This protein binds this small molecule.
Small molecule (SMILES): C[C@H](NC(=O)[C@@H](NC(=O)[C@H](CCC(N)=O)NC(=O)[C@@H](N)CCCCN)[C@@H](C)O)C(=O)N[C@@H](CCCN=C(N)N)C(=O)N[C@@H](CCCCN(C)C)C(=O)N[C@@H](CO)C(=O)N[C@H](C=O)[C@@H](C)O

Sequence of chain 1.A:
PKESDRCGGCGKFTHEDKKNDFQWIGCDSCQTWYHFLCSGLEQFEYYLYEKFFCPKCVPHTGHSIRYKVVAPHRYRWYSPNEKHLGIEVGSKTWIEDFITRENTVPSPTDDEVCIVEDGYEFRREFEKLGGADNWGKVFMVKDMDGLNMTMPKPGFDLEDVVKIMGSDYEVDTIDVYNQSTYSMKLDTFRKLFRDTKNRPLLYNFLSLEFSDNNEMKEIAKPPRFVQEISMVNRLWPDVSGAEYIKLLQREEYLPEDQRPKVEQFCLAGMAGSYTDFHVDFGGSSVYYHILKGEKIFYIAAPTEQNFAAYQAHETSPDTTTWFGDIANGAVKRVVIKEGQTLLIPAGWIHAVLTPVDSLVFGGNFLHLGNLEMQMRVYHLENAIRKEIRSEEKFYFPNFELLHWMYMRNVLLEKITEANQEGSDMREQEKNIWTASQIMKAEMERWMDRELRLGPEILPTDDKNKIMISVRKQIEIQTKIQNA

Binding-site contacts:
Ligand atom CG2 contacts residue VAL296 of chain 1.A at 3.4 Å (hydrophobic).
Ligand atom O contacts residue SER241 of chain 1.A at 3.1 Å.
Ligand atom CG2 contacts residue PHE315 of chain 1.A at 3.3 Å (hydrophobic).
Ligand atom CH2 contacts residue GLY397 of chain 1.A at 3.5 Å.
Ligand atom NE2 contacts residue TYR429 of chain 1.A at 2.8 Å (h-bond).
Ligand atom O contacts residue THR215 of chain 1.A at 2.8 Å (h-bond).
Ligand atom OG contacts residue ASP206 of chain 1.A at 2.8 Å (salt-bridge).
Ligand atom O contacts residue PHE428 of chain 1.A at 3.4 Å.
Ligand atom OE1 contacts residue SER424 of chain 1.A at 3.4 Å (h-bond).
Ligand atom NE2 contacts residue ILE422 of chain 1.A at 3.3 Å.
Ligand atom CD contacts residue ASN398 of chain 1.A at 3.4 Å.
Ligand atom CE contacts residue GLU348 of chain 1.A at 2.9 Å.
Ligand atom CH1 contacts residue ASN398 of chain 1.A at 3.1 Å.
Ligand atom NZ contacts residue OGA1 of chain 1.G at 3.6 Å (h-bond).
Ligand atom NZ contacts residue SER350 of chain 1.A at 3.1 Å (h-bond).
Ligand atom CG2 contacts residue GLN213 of chain 1.A at 3.2 Å.
Ligand atom CE contacts residue SER350 of chain 1.A at 3.5 Å.
Ligand atom OG1 contacts residue SER214 of chain 1.A at 3.3 Å.
Ligand atom CD contacts residue TYR429 of chain 1.A at 3.2 Å (hydrophobic).
Ligand atom CH2 contacts residue PHE299 of chain 1.A at 3.4 Å (hydrophobic).
Ligand atom OG1 contacts residue THR215 of chain 1.A at 3.0 Å (h-bond).
Ligand atom CE contacts residue PHE299 of chain 1.A at 3.4 Å (hydrophobic).
Ligand atom CH2 contacts residue GLY396 of chain 1.A at 3.5 Å.
Ligand atom CH1 contacts residue ASP314 of chain 1.A at 3.3 Å.
Ligand atom CH1 contacts residue OGA1 of chain 1.G at 3.1 Å.
Ligand atom OG1 contacts residue PRO431 of chain 1.A at 3.4 Å.
Ligand atom NE2 contacts residue SER424 of chain 1.A at 3.0 Å.
Ligand atom N contacts residue LYS427 of chain 1.A at 2.8 Å (salt-bridge).
Ligand atom O contacts residue PHE428 of chain 1.A at 3.5 Å.
Ligand atom O contacts residue PHE428 of chain 1.A at 3.3 Å.
Ligand atom CE contacts residue LEU240 of chain 1.A at 3.2 Å (hydrophobic).
Ligand atom OG contacts residue LYS427 of chain 1.A at 3.5 Å.
Ligand atom CH2 contacts residue ASN398 of chain 1.A at 3.5 Å.
Ligand atom CG2 contacts residue PHE299 of chain 1.A at 3.4 Å (hydrophobic).
Ligand atom O contacts residue LYS427 of chain 1.A at 3.4 Å (salt-bridge).
Ligand atom NH2 contacts residue GLU348 of chain 1.A at 3.0 Å (salt-bridge).
Ligand atom CD contacts residue SER424 of chain 1.A at 3.1 Å.
Ligand atom OE1 contacts residue TYR429 of chain 1.A at 2.8 Å (h-bond).
Ligand atom N contacts residue SER241 of chain 1.A at 2.9 Å (h-bond).
Ligand atom CB contacts residue GLN213 of chain 1.A at 3.4 Å.